Binding-site contacts:
Ligand atom O5 contacts residue ASN118 of chain 2.D at 2.4 Å (h-bond).
Ligand atom C1 contacts residue ASN118 of chain 2.D at 1.4 Å.
Ligand atom C6 contacts residue TYR135 of chain 2.D at 4.1 Å (hydrophobic).
Ligand atom C7 contacts residue THR105 of chain 2.D at 4.2 Å.
Ligand atom C3 contacts residue TYR135 of chain 2.D at 3.8 Å (hydrophobic).
Ligand atom O7 contacts residue THR105 of chain 2.D at 3.3 Å.
Ligand atom O5 contacts residue TYR135 of chain 2.D at 3.9 Å.
Ligand atom C5 contacts residue TYR135 of chain 2.D at 3.4 Å (hydrophobic).
Ligand atom C3 contacts residue ASN118 of chain 2.D at 3.8 Å.
Ligand atom O7 contacts residue ASN118 of chain 2.D at 3.2 Å (h-bond).
Ligand atom C7 contacts residue ASN118 of chain 2.D at 3.3 Å.
Ligand atom C8 contacts residue ASN118 of chain 2.D at 4.5 Å.
Ligand atom N2 contacts residue ASN118 of chain 2.D at 2.9 Å (h-bond).
Ligand atom C5 contacts residue ASN118 of chain 2.D at 3.7 Å.
Ligand atom O6 contacts residue SER120 of chain 2.D at 4.2 Å.
Ligand atom O6 contacts residue TYR135 of chain 2.D at 3.7 Å.
Ligand atom C2 contacts residue ASN118 of chain 2.D at 2.5 Å.
Ligand atom C8 contacts residue THR105 of chain 2.D at 4.4 Å.
Ligand atom C2 contacts residue TYR135 of chain 2.D at 4.4 Å (hydrophobic).
Ligand atom C4 contacts residue TYR135 of chain 2.D at 4.0 Å (hydrophobic).
Ligand atom O4 contacts residue TYR135 of chain 2.D at 3.8 Å.
Ligand atom C4 contacts residue ASN118 of chain 2.D at 4.3 Å.
Ligand atom C1 contacts residue TYR135 of chain 2.D at 3.9 Å (hydrophobic).

A small-molecule ligand and the protein it binds are described below.
Small molecule (SMILES): CC(=O)N[C@H]1[C@H](O[C@H]2[C@H](O)[C@@H](NC(C)=O)CO[C@@H]2CO)O[C@H](CO)[C@@H](O[C@@H]2O[C@H](CO)[C@@H](O)[C@H](O[C@H]3O[C@H](CO)[C@@H](O)[C@H](O)[C@@H]3O)[C@@H]2O)[C@@H]1O

Sequence of chain 2.D:
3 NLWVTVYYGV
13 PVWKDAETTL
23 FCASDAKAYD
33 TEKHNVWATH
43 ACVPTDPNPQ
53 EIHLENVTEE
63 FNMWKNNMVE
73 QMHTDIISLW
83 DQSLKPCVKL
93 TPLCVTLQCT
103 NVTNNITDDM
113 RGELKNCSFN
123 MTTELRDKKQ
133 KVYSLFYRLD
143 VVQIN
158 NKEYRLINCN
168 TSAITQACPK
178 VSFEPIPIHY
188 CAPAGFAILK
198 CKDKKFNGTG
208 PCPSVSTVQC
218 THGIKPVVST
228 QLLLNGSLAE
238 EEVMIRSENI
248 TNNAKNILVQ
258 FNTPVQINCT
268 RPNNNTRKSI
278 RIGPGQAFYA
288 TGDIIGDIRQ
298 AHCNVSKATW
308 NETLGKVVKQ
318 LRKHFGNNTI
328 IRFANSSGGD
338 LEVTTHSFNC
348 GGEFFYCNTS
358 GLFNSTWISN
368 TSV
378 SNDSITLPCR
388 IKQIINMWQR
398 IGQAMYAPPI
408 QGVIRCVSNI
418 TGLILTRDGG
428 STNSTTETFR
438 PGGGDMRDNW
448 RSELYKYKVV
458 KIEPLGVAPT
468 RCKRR